A protein and the small-molecule ligand that binds it are described below.
Small molecule (SMILES): COc1ccc(OCc2ccc(COc3c(Cl)cccc3Cl)cc2)c(Cl)c1

Sequence of chain 7.C:
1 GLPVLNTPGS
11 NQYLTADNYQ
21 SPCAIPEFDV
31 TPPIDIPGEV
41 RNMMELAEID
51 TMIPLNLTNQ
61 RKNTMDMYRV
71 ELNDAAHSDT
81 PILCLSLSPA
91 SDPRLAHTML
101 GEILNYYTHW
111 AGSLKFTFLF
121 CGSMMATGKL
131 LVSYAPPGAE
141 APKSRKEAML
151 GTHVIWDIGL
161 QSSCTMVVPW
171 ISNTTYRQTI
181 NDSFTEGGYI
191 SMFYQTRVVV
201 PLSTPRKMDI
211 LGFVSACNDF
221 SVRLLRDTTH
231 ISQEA

Sequence of chain 7.A:
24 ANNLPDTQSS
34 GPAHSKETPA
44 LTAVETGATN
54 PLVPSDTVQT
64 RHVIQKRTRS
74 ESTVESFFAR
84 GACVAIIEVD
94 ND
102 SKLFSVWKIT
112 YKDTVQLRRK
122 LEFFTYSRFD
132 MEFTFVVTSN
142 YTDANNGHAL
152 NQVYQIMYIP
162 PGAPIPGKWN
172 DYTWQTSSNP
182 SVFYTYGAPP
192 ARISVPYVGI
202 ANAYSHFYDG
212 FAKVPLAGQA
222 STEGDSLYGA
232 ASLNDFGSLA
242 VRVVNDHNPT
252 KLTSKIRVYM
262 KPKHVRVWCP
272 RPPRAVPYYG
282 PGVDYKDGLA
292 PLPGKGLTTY

Binding-site contacts:
Ligand atom O2 contacts residue VAL196 of chain 7.A at 3.4 Å.
Ligand atom CL2 contacts residue ALA24 of chain 7.C at 3.5 Å.
Ligand atom C7 contacts residue MET132 of chain 7.A at 3.3 Å (hydrophobic).
Ligand atom C20 contacts residue LEU240 of chain 7.A at 3.8 Å (hydrophobic).
Ligand atom CL2 contacts residue TYR159 of chain 7.A at 3.6 Å.
Ligand atom CL3 contacts residue LEU240 of chain 7.A at 3.8 Å.
Ligand atom C10 contacts residue TYR159 of chain 7.A at 3.5 Å (hydrophobic).
Ligand atom O1 contacts residue PHE237 of chain 7.A at 3.8 Å.
Ligand atom C5 contacts residue TYR112 of chain 7.A at 3.5 Å (hydrophobic).
Ligand atom C9 contacts residue PHE237 of chain 7.A at 3.7 Å (hydrophobic).
Ligand atom C16 contacts residue TYR159 of chain 7.A at 3.8 Å (hydrophobic).
Ligand atom C1 contacts residue TYR205 of chain 7.A at 3.8 Å (hydrophobic).
Ligand atom C14 contacts residue TYR159 of chain 7.A at 3.5 Å (hydrophobic).
Ligand atom O3 contacts residue TYR112 of chain 7.A at 3.6 Å.
Ligand atom O1 contacts residue ILE110 of chain 7.A at 3.7 Å.
Ligand atom C8 contacts residue MET132 of chain 7.A at 3.4 Å (hydrophobic).
Ligand atom O3 contacts residue PHE130 of chain 7.A at 3.6 Å.
Ligand atom C6 contacts residue TYR112 of chain 7.A at 3.7 Å (hydrophobic).
Ligand atom C20 contacts residue ILE194 of chain 7.A at 3.8 Å (hydrophobic).
Ligand atom C13 contacts residue PHE134 of chain 7.A at 3.7 Å (hydrophobic).
Ligand atom O1 contacts residue MET132 of chain 7.A at 3.7 Å.
Ligand atom C16 contacts residue ALA24 of chain 7.C at 3.8 Å (hydrophobic).
Ligand atom C2 contacts residue PHE237 of chain 7.A at 3.6 Å (hydrophobic).
Ligand atom C3 contacts residue MET132 of chain 7.A at 3.7 Å (hydrophobic).
Ligand atom C17 contacts residue TYR159 of chain 7.A at 3.7 Å (hydrophobic).
Ligand atom C19 contacts residue LEU240 of chain 7.A at 3.8 Å (hydrophobic).
Ligand atom C21 contacts residue HIS207 of chain 7.A at 3.6 Å.
Ligand atom C13 contacts residue MET132 of chain 7.A at 3.4 Å (hydrophobic).
Ligand atom C13 contacts residue ILE110 of chain 7.A at 3.7 Å (hydrophobic).
Ligand atom C9 contacts residue VAL199 of chain 7.A at 3.6 Å (hydrophobic).
Ligand atom CL3 contacts residue PHE134 of chain 7.A at 3.8 Å.
Ligand atom C12 contacts residue ILE110 of chain 7.A at 3.8 Å (hydrophobic).
Ligand atom C21 contacts residue SER128 of chain 7.A at 3.8 Å.
Ligand atom C12 contacts residue PHE134 of chain 7.A at 3.8 Å (hydrophobic).
Ligand atom C11 contacts residue ILE110 of chain 7.A at 3.8 Å (hydrophobic).
Ligand atom C4 contacts residue MET132 of chain 7.A at 3.8 Å (hydrophobic).
Ligand atom C21 contacts residue TYR205 of chain 7.A at 3.8 Å (hydrophobic).
Ligand atom C17 contacts residue ALA24 of chain 7.C at 3.7 Å (hydrophobic).
Ligand atom CL2 contacts residue ILE25 of chain 7.C at 3.4 Å.
Ligand atom C7 contacts residue PHE237 of chain 7.A at 3.5 Å (hydrophobic).